Binding-site contacts:
Ligand atom O5' contacts residue ARG445 of chain 1.B at 3.2 Å.
Ligand atom O2 contacts residue VAL79 of chain 1.B at 3.4 Å.
Ligand atom O4' contacts residue ARG445 of chain 1.B at 3.4 Å (salt-bridge).
Ligand atom O4 contacts residue HIS54 of chain 1.B at 3.2 Å.
Ligand atom O3' contacts residue ARG445 of chain 1.B at 3.3 Å (salt-bridge).
Ligand atom OP2 contacts residue ARG164 of chain 1.B at 2.9 Å (salt-bridge).
Ligand atom O4' contacts residue GLY84 of chain 1.B at 3.5 Å.
Ligand atom O2 contacts residue CYS76 of chain 1.B at 3.5 Å (h-bond).
Ligand atom P contacts residue LEU83 of chain 1.B at 3.5 Å.
Ligand atom O2' contacts residue CYS453 of chain 1.B at 3.3 Å.
Ligand atom O5' contacts residue TYR446 of chain 1.B at 3.5 Å (h-bond).
Ligand atom O4 contacts residue ARG451 of chain 1.B at 3.0 Å (salt-bridge).
Ligand atom O3' contacts residue GLN159 of chain 1.B at 3.3 Å (h-bond).
Ligand atom OP2 contacts residue LEU83 of chain 1.B at 3.1 Å.
Ligand atom OP2 contacts residue CYS453 of chain 1.B at 2.6 Å (h-bond).
Ligand atom O2' contacts residue GLN159 of chain 1.B at 3.0 Å (h-bond).
Ligand atom OP1 contacts residue TYR162 of chain 1.B at 2.8 Å (h-bond).
Ligand atom O3' contacts residue LEU83 of chain 1.B at 3.5 Å.
Ligand atom O2' contacts residue ARG614 of chain 1.A at 3.1 Å (salt-bridge).
Ligand atom OP1 contacts residue SO41 of chain 1.HA at 3.1 Å (h-bond).
Ligand atom O4 contacts residue ASP113 of chain 1.B at 3.3 Å.
Ligand atom O2' contacts residue ARG451 of chain 1.B at 2.5 Å (salt-bridge).
Ligand atom N1 contacts residue ARG451 of chain 1.B at 3.4 Å (salt-bridge).
Ligand atom C5' contacts residue ALA450 of chain 1.B at 3.4 Å (hydrophobic).
Ligand atom C5 contacts residue SER85 of chain 1.B at 3.5 Å.
Ligand atom C5' contacts residue LEU83 of chain 1.B at 3.4 Å (hydrophobic).
Ligand atom O3' contacts residue CYS453 of chain 1.B at 3.3 Å (h-bond).
Ligand atom O2 contacts residue GLN159 of chain 1.B at 3.2 Å (h-bond).
Ligand atom C4' contacts residue ARG445 of chain 1.B at 3.6 Å.
Ligand atom N3 contacts residue GLU134 of chain 1.B at 3.0 Å (salt-bridge).
Ligand atom OP1 contacts residue ARG445 of chain 1.B at 3.1 Å (salt-bridge).
Ligand atom O3' contacts residue TYR162 of chain 1.B at 3.5 Å (h-bond).
Ligand atom O2 contacts residue GLU134 of chain 1.B at 3.5 Å (salt-bridge).
Ligand atom OP1 contacts residue TYR446 of chain 1.B at 3.1 Å (h-bond).
Ligand atom OP2 contacts residue SER452 of chain 1.B at 3.4 Å.
Ligand atom C2' contacts residue ARG451 of chain 1.B at 2.9 Å.
Ligand atom OP2 contacts residue TYR446 of chain 1.B at 3.4 Å.
Ligand atom OP1 contacts residue ASP447 of chain 1.B at 2.7 Å (salt-bridge).
Ligand atom C4' contacts residue LEU83 of chain 1.B at 3.2 Å (hydrophobic).
Ligand atom O4 contacts residue ARG75 of chain 1.B at 3.2 Å (salt-bridge).

Sequence of chain 1.B:
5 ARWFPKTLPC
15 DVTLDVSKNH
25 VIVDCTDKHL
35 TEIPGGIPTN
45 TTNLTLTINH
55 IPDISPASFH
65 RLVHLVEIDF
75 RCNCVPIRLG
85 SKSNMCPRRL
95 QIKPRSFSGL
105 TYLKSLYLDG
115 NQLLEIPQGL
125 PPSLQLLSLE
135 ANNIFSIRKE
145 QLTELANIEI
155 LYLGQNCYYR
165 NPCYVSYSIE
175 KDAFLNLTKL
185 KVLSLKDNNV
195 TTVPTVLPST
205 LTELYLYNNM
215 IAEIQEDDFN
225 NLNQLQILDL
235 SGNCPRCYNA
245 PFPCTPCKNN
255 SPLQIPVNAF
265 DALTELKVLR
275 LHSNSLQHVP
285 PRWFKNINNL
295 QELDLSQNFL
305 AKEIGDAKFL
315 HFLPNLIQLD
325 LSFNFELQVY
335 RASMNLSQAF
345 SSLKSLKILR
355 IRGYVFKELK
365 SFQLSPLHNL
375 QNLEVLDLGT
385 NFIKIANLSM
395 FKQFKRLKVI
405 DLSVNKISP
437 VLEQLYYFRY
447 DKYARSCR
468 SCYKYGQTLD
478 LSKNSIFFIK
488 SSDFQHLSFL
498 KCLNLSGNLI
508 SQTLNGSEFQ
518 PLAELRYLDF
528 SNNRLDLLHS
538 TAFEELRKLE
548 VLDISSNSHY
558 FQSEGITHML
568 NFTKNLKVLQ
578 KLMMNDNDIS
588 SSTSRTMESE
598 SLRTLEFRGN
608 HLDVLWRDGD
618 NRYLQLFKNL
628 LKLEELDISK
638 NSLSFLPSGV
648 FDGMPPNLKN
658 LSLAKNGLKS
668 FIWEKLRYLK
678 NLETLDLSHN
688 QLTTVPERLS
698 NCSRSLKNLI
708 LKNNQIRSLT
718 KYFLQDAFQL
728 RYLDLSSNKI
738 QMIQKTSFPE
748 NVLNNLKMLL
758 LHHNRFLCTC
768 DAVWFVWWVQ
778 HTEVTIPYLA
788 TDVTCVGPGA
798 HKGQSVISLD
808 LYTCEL

A protein and the small-molecule ligand that binds it are described below.
Small molecule (SMILES): Nc1nc(=O)c2ncn([C@@H]3O[C@H](CO[P](=O)(O)O[C@H]4[C@@H](O)[C@H](n5ccc(=O)[nH]c5=O)O[C@@H]4CO[P](=O)(O)O[C@H]4[C@@H](O)[C@H](n5ccc(=O)[nH]c5=O)O[C@@H]4COP(=O)=O)[C@@H](OP(=O)(O)O)[C@H]3O)c2[nH]1

Sequence of chain 1.A:
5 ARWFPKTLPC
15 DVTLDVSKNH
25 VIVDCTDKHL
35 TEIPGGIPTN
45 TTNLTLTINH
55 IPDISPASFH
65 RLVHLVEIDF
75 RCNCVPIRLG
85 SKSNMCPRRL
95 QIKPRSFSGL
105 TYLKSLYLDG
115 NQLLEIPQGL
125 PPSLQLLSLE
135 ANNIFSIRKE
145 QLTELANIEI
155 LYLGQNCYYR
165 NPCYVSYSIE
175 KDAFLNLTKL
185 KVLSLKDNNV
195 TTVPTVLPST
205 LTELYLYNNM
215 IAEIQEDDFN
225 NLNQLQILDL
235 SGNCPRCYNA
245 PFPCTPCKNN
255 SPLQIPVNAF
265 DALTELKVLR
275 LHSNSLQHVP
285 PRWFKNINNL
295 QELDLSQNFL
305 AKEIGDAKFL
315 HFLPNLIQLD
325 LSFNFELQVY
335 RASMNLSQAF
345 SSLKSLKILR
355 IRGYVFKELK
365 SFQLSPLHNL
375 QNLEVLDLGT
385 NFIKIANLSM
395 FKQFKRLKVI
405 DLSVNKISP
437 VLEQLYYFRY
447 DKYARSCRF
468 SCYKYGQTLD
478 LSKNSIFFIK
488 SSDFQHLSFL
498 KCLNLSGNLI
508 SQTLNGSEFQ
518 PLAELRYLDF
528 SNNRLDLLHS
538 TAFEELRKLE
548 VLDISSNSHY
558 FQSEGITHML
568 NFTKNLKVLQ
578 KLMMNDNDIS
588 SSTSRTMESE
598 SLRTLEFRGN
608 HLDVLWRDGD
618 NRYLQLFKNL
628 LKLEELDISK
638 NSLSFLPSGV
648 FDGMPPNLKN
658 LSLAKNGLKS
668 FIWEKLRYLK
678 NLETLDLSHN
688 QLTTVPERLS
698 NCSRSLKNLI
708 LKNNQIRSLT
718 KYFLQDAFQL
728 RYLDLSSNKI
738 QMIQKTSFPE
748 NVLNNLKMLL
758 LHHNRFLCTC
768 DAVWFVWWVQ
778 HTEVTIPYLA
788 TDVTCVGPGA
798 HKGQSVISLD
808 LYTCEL